Binding-site contacts:
Ligand atom C6 contacts residue PHE300 of chain 1.A at 3.2 Å (hydrophobic).
Ligand atom C4 contacts residue ILE263 of chain 1.A at 3.6 Å (hydrophobic).
Ligand atom N6 contacts residue PHE300 of chain 1.A at 3.5 Å.
Ligand atom CAL contacts residue TYR267 of chain 1.A at 3.8 Å (hydrophobic).
Ligand atom N6 contacts residue GLN297 of chain 1.A at 3.1 Å (h-bond).
Ligand atom C8 contacts residue TYR74 of chain 1.A at 3.7 Å (hydrophobic).
Ligand atom C4 contacts residue PHE300 of chain 1.A at 3.5 Å (hydrophobic).
Ligand atom FAU contacts residue THR187 of chain 1.A at 2.6 Å.
Ligand atom CL2 contacts residue PHE300 of chain 1.A at 3.9 Å.
Ligand atom FAV contacts residue MET189 of chain 1.A at 3.5 Å.
Ligand atom N3 contacts residue PHE300 of chain 1.A at 3.6 Å.
Ligand atom FBA contacts residue PHE286 of chain 1.A at 3.6 Å.
Ligand atom N7 contacts residue ASN248 of chain 1.A at 3.0 Å (h-bond).
Ligand atom CAK contacts residue ILE263 of chain 1.A at 3.9 Å (hydrophobic).
Ligand atom CAO contacts residue MET189 of chain 1.A at 3.3 Å (hydrophobic).
Ligand atom FAU contacts residue MET189 of chain 1.A at 3.6 Å.
Ligand atom C5 contacts residue PHE300 of chain 1.A at 3.4 Å (hydrophobic).
Ligand atom CL2 contacts residue PHE286 of chain 1.A at 3.6 Å.
Ligand atom FAZ contacts residue PHE304 of chain 1.A at 3.4 Å.
Ligand atom CAQ contacts residue VAL246 of chain 1.A at 3.8 Å (hydrophobic).
Ligand atom FAU contacts residue GLU188 of chain 1.A at 3.1 Å.
Ligand atom FBA contacts residue TYR267 of chain 1.A at 3.7 Å.
Ligand atom N1 contacts residue GLN297 of chain 1.A at 3.5 Å (h-bond).
Ligand atom N7 contacts residue PHE300 of chain 1.A at 3.8 Å.
Ligand atom C6 contacts residue GLN297 of chain 1.A at 3.7 Å.
Ligand atom N9 contacts residue ILE263 of chain 1.A at 3.9 Å.
Ligand atom C6 contacts residue ILE263 of chain 1.A at 3.7 Å (hydrophobic).
Ligand atom C2 contacts residue PHE300 of chain 1.A at 3.6 Å (hydrophobic).
Ligand atom N3 contacts residue ILE263 of chain 1.A at 3.8 Å.
Ligand atom N1 contacts residue ILE263 of chain 1.A at 3.8 Å.
Ligand atom FAV contacts residue HIS192 of chain 1.A at 3.1 Å.
Ligand atom FAZ contacts residue PHE300 of chain 1.A at 3.1 Å.
Ligand atom C8 contacts residue ASN248 of chain 1.A at 3.8 Å.
Ligand atom N6 contacts residue ASN248 of chain 1.A at 3.1 Å (h-bond).
Ligand atom CAT contacts residue HIS192 of chain 1.A at 3.9 Å.
Ligand atom N1 contacts residue PHE300 of chain 1.A at 3.4 Å.
Ligand atom N9 contacts residue PHE300 of chain 1.A at 3.9 Å.
Ligand atom CAO contacts residue PHE304 of chain 1.A at 3.8 Å (hydrophobic).
Ligand atom CAK contacts residue TYR267 of chain 1.A at 3.6 Å (hydrophobic).
Ligand atom CAM contacts residue TYR267 of chain 1.A at 3.2 Å (hydrophobic).

Sequence of chain 1.A:
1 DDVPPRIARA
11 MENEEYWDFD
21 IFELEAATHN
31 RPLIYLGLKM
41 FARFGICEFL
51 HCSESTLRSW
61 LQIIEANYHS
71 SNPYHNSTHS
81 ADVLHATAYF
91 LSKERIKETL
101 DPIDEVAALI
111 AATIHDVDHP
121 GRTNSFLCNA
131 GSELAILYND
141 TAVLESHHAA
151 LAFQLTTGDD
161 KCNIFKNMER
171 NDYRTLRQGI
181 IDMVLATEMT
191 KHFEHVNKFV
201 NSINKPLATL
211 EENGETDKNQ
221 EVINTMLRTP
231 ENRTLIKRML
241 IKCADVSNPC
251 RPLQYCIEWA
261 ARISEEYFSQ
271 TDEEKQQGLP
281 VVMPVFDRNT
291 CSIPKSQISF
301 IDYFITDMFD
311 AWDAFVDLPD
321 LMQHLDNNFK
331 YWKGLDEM

A protein and the small-molecule ligand that binds it are described below.
Small molecule (SMILES): Nc1nc(Cl)nc2c1ncn2Cc1cc(OCC(F)F)cc(OC(F)F)c1